Sequence of chain 1.D:
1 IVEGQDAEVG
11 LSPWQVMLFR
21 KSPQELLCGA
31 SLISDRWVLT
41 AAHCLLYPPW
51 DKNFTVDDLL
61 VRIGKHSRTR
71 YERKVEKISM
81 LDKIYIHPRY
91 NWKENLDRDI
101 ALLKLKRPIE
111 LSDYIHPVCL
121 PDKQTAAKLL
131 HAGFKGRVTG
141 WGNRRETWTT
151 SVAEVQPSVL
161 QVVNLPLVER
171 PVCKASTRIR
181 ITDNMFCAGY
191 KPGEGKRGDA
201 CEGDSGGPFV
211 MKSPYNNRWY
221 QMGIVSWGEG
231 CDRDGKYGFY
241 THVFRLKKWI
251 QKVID

This protein binds this small molecule.
Small molecule (SMILES): CC(=O)N[C@@H]1[C@@H](O)[C@H](O)[C@@H](CO)O[C@H]1O

Binding-site contacts:
Ligand atom C5 contacts residue ASN53 of chain 1.D at 3.5 Å.
Ligand atom O1 contacts residue THR55 of chain 1.D at 3.9 Å.
Ligand atom O6 contacts residue ASN53 of chain 1.D at 2.8 Å (h-bond).
Ligand atom C7 contacts residue THR55 of chain 1.D at 4.5 Å.
Ligand atom C6 contacts residue ASN53 of chain 1.D at 3.5 Å.
Ligand atom O7 contacts residue THR55 of chain 1.D at 3.6 Å.
Ligand atom O5 contacts residue ASN53 of chain 1.D at 2.5 Å (h-bond).
Ligand atom O1 contacts residue ASN53 of chain 1.D at 3.1 Å (h-bond).
Ligand atom C1 contacts residue ASN53 of chain 1.D at 3.3 Å.